Sequence of chain 1.B:
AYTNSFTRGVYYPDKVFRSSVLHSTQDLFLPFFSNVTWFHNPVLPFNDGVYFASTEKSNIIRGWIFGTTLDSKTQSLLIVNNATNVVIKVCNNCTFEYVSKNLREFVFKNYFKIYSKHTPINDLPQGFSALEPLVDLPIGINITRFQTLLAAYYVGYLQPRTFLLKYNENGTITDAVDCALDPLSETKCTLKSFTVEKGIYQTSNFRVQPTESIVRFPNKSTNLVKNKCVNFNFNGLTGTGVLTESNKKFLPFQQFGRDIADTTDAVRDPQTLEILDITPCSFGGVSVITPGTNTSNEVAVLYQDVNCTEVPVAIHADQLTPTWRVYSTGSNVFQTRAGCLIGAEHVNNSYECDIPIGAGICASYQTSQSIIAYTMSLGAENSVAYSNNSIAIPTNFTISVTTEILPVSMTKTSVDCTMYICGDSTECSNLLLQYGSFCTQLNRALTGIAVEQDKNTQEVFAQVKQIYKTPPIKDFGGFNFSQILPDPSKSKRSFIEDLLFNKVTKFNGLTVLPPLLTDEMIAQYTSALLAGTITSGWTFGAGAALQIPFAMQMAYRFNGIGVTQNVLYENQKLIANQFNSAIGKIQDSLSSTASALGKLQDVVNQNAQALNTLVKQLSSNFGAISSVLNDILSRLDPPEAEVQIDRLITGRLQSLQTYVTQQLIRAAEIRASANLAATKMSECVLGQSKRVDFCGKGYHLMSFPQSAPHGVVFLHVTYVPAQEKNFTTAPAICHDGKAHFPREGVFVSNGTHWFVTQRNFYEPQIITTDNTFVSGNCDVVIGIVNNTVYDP

This protein binds this small molecule.
Small molecule (SMILES): CC(=O)N[C@@H]1[C@@H](O)[C@H](O)[C@@H](CO)O[C@H]1O

Binding-site contacts:
Ligand atom O5 contacts residue ASN621 of chain 1.B at 2.4 Å (h-bond).
Ligand atom C6 contacts residue THR623 of chain 1.B at 4.1 Å.
Ligand atom C7 contacts residue ASN621 of chain 1.B at 3.5 Å.
Ligand atom C3 contacts residue ASN621 of chain 1.B at 3.8 Å.
Ligand atom O5 contacts residue THR623 of chain 1.B at 3.3 Å.
Ligand atom C5 contacts residue ASN621 of chain 1.B at 3.7 Å.
Ligand atom C8 contacts residue ASN621 of chain 1.B at 4.4 Å.
Ligand atom C4 contacts residue ASN621 of chain 1.B at 4.2 Å.
Ligand atom C1 contacts residue ASN621 of chain 1.B at 1.4 Å.
Ligand atom N2 contacts residue ASN621 of chain 1.B at 2.9 Å (h-bond).
Ligand atom C1 contacts residue THR623 of chain 1.B at 4.0 Å.
Ligand atom O7 contacts residue ASN621 of chain 1.B at 3.3 Å (h-bond).
Ligand atom C5 contacts residue THR623 of chain 1.B at 4.2 Å.
Ligand atom C2 contacts residue ASN621 of chain 1.B at 2.5 Å.